A protein and the small-molecule ligand that binds it are described below.
Small molecule (SMILES): CC(=O)N[C@@H]1[C@@H](O)[C@H](O)[C@@H](CO)O[C@H]1O

Binding-site contacts:
Ligand atom O5 contacts residue ASN67 of chain 6.A at 2.4 Å (h-bond).
Ligand atom C8 contacts residue PHE90 of chain 6.A at 4.0 Å (hydrophobic).
Ligand atom C7 contacts residue MET118 of chain 6.A at 4.0 Å (hydrophobic).
Ligand atom C4 contacts residue ASN67 of chain 6.A at 4.2 Å.
Ligand atom C8 contacts residue ASN67 of chain 6.A at 4.0 Å.
Ligand atom C7 contacts residue ASN67 of chain 6.A at 3.2 Å.
Ligand atom O7 contacts residue ASN67 of chain 6.A at 3.0 Å (h-bond).
Ligand atom N2 contacts residue ASN67 of chain 6.A at 2.9 Å (h-bond).
Ligand atom C2 contacts residue ASN67 of chain 6.A at 2.5 Å.
Ligand atom C8 contacts residue MET118 of chain 6.A at 3.8 Å (hydrophobic).
Ligand atom C5 contacts residue ASN67 of chain 6.A at 3.7 Å.
Ligand atom C1 contacts residue ASN67 of chain 6.A at 1.4 Å.
Ligand atom C3 contacts residue ASN67 of chain 6.A at 3.8 Å.
Ligand atom O7 contacts residue MET118 of chain 6.A at 3.5 Å.

Sequence of chain 6.A:
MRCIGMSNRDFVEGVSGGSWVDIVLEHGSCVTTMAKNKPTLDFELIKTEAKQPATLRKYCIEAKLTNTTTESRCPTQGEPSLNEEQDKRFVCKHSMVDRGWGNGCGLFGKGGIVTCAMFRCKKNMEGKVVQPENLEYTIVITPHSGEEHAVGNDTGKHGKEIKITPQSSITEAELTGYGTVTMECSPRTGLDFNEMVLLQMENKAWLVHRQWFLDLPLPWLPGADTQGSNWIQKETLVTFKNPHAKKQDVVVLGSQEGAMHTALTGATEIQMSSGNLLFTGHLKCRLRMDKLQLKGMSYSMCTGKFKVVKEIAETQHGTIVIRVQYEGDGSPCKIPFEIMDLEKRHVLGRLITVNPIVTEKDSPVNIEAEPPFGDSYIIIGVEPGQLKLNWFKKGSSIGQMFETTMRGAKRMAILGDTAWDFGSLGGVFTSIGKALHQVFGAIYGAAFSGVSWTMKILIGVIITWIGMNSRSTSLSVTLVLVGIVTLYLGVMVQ